Sequence of chain 1.E:
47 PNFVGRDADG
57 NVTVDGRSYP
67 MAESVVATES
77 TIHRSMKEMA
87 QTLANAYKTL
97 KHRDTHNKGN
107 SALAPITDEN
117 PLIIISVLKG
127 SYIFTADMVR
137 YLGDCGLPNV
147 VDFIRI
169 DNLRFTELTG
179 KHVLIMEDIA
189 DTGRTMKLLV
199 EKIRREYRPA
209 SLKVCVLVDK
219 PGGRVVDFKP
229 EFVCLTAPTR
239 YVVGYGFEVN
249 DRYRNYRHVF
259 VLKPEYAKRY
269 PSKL

The protein below binds the small molecule below.
Small molecule (SMILES): O=c1[nH]c(=O)c2[nH+]cn([C@@H]3O[C@H](COP(=O)(O)O)[C@@H](O)[C@H]3O)c2[nH]1

Binding-site contacts:
Ligand atom O2 contacts residue PHE245 of chain 1.E at 3.5 Å.
Ligand atom C6 contacts residue VAL240 of chain 1.E at 3.6 Å (hydrophobic).
Ligand atom C2 contacts residue VAL240 of chain 1.E at 3.7 Å (hydrophobic).
Ligand atom C3' contacts residue ILE187 of chain 1.E at 3.5 Å (hydrophobic).
Ligand atom O1P contacts residue THR190 of chain 1.E at 3.5 Å (h-bond).
Ligand atom O1P contacts residue ASP189 of chain 1.E at 3.0 Å (salt-bridge).
Ligand atom O3P contacts residue THR190 of chain 1.E at 2.6 Å (h-bond).
Ligand atom P contacts residue THR193 of chain 1.E at 3.8 Å.
Ligand atom O6 contacts residue LYS218 of chain 1.E at 2.6 Å (salt-bridge).
Ligand atom C8 contacts residue ASP189 of chain 1.E at 3.8 Å.
Ligand atom C6 contacts residue LYS218 of chain 1.E at 3.5 Å.
Ligand atom C5' contacts residue THR193 of chain 1.E at 3.7 Å.
Ligand atom C5' contacts residue ILE187 of chain 1.E at 3.8 Å (hydrophobic).
Ligand atom O2' contacts residue ASP186 of chain 1.E at 3.8 Å.
Ligand atom N7 contacts residue ASP189 of chain 1.E at 3.6 Å (salt-bridge).
Ligand atom O6 contacts residue VAL240 of chain 1.E at 3.3 Å (h-bond).
Ligand atom N1 contacts residue TYR239 of chain 1.E at 3.6 Å.
Ligand atom O3' contacts residue GLU185 of chain 1.E at 3.4 Å (salt-bridge).
Ligand atom C5 contacts residue LYS218 of chain 1.E at 3.8 Å.
Ligand atom O3P contacts residue ARG192 of chain 1.E at 3.0 Å (salt-bridge).
Ligand atom C2' contacts residue ILE187 of chain 1.E at 3.6 Å (hydrophobic).
Ligand atom O6 contacts residue TYR239 of chain 1.E at 3.6 Å.
Ligand atom O3' contacts residue ASP186 of chain 1.E at 3.4 Å (salt-bridge).
Ligand atom O6 contacts residue ARG238 of chain 1.E at 3.6 Å (salt-bridge).
Ligand atom P contacts residue GLY191 of chain 1.E at 3.6 Å.
Ligand atom O2P contacts residue THR190 of chain 1.E at 2.8 Å (h-bond).
Ligand atom O1P contacts residue GLY191 of chain 1.E at 3.0 Å (h-bond).
Ligand atom O2 contacts residue TYR239 of chain 1.E at 3.5 Å (h-bond).
Ligand atom N7 contacts residue LYS218 of chain 1.E at 3.5 Å (salt-bridge).
Ligand atom O2P contacts residue ASP189 of chain 1.E at 3.3 Å.
Ligand atom N9 contacts residue ILE187 of chain 1.E at 3.9 Å.
Ligand atom O3P contacts residue THR193 of chain 1.E at 3.0 Å (h-bond).
Ligand atom P contacts residue THR190 of chain 1.E at 3.3 Å.
Ligand atom O5' contacts residue THR193 of chain 1.E at 3.2 Å.
Ligand atom O3P contacts residue GLY191 of chain 1.E at 3.5 Å (h-bond).
Ligand atom C2 contacts residue TYR239 of chain 1.E at 3.6 Å (hydrophobic).
Ligand atom N1 contacts residue VAL240 of chain 1.E at 3.1 Å (h-bond).
Ligand atom O2 contacts residue GLU246 of chain 1.E at 3.3 Å (salt-bridge).
Ligand atom C6 contacts residue TYR239 of chain 1.E at 3.8 Å (hydrophobic).
Ligand atom O2 contacts residue VAL240 of chain 1.E at 3.4 Å (h-bond).